A small-molecule ligand and the protein it binds are described below.
Small molecule (SMILES): CC(=O)CC[C@H](N)C(=O)O

Binding-site contacts:
Ligand atom OXT contacts residue ASN129 of chain 1.A at 3.1 Å (h-bond).
Ligand atom CE contacts residue LYS80 of chain 1.A at 3.7 Å.
Ligand atom CD contacts residue GLY273 of chain 1.A at 4.4 Å.
Ligand atom O contacts residue TYR204 of chain 1.A at 2.6 Å (h-bond).
Ligand atom O contacts residue GLU173 of chain 1.A at 4.4 Å.
Ligand atom CG contacts residue TYR256 of chain 1.A at 3.5 Å (hydrophobic).
Ligand atom CB contacts residue TYR204 of chain 1.A at 3.9 Å (hydrophobic).
Ligand atom CA contacts residue TYR204 of chain 1.A at 4.2 Å (hydrophobic).
Ligand atom C contacts residue ASN180 of chain 1.A at 3.9 Å.
Ligand atom N contacts residue GLN76 of chain 1.A at 2.8 Å (h-bond).
Ligand atom CD contacts residue VAL274 of chain 1.A at 3.7 Å (hydrophobic).
Ligand atom CE contacts residue VAL274 of chain 1.A at 4.3 Å (hydrophobic).
Ligand atom C contacts residue TYR204 of chain 1.A at 3.6 Å (hydrophobic).
Ligand atom CE contacts residue TYR256 of chain 1.A at 2.2 Å (hydrophobic).
Ligand atom N contacts residue GLU173 of chain 1.A at 2.8 Å (salt-bridge).
Ligand atom CD contacts residue TYR256 of chain 1.A at 2.8 Å (hydrophobic).
Ligand atom OD contacts residue VAL274 of chain 1.A at 2.6 Å (h-bond).
Ligand atom CB contacts residue SER77 of chain 1.A at 3.6 Å.
Ligand atom CD contacts residue GLN76 of chain 1.A at 4.0 Å.
Ligand atom CE contacts residue SER272 of chain 1.A at 4.4 Å.
Ligand atom CG contacts residue VAL274 of chain 1.A at 3.9 Å (hydrophobic).
Ligand atom OXT contacts residue TYR204 of chain 1.A at 4.4 Å.
Ligand atom OD contacts residue GLY273 of chain 1.A at 3.4 Å.
Ligand atom O contacts residue ASN129 of chain 1.A at 3.0 Å (h-bond).
Ligand atom N contacts residue CYS208 of chain 1.A at 3.8 Å.
Ligand atom CE contacts residue SER77 of chain 1.A at 1.3 Å.
Ligand atom C contacts residue GLU173 of chain 1.A at 4.2 Å.
Ligand atom CB contacts residue CYS208 of chain 1.A at 4.1 Å (hydrophobic).
Ligand atom OD contacts residue SER77 of chain 1.A at 3.1 Å (h-bond).
Ligand atom C contacts residue ASN129 of chain 1.A at 3.4 Å.
Ligand atom OXT contacts residue ASN180 of chain 1.A at 3.9 Å.
Ligand atom OD contacts residue TYR256 of chain 1.A at 3.5 Å (h-bond).
Ligand atom CG contacts residue GLN76 of chain 1.A at 4.4 Å.
Ligand atom CB contacts residue GLN76 of chain 1.A at 3.5 Å.
Ligand atom OD contacts residue GLN76 of chain 1.A at 3.2 Å.
Ligand atom CA contacts residue GLN76 of chain 1.A at 3.5 Å.
Ligand atom CG contacts residue SER77 of chain 1.A at 3.2 Å.
Ligand atom CD contacts residue SER77 of chain 1.A at 2.3 Å.
Ligand atom CA contacts residue GLU173 of chain 1.A at 4.0 Å.
Ligand atom O contacts residue ASN180 of chain 1.A at 3.3 Å (h-bond).

Sequence of chain 1.A:
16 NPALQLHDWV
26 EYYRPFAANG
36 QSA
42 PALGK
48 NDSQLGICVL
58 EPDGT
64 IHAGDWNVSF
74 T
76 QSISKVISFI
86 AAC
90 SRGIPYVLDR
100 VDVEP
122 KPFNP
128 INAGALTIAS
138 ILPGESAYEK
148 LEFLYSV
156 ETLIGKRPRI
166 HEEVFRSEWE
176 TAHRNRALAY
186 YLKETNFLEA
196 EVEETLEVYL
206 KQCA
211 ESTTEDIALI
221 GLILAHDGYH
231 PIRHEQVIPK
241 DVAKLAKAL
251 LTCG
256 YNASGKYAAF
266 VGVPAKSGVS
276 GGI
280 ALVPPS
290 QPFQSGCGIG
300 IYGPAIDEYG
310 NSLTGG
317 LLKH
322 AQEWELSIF